Sequence of chain 1.B:
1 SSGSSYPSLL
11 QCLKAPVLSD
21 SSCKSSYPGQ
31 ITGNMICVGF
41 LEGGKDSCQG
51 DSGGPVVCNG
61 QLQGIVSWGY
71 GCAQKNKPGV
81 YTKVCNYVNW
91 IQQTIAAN

Sequence of chain 1.A:
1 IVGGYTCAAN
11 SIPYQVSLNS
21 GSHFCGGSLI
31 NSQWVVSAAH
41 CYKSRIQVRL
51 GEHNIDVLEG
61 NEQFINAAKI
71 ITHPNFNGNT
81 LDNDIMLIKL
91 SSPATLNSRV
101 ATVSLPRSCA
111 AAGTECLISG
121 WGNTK

A protein and the small-molecule ligand that binds it are described below.
Small molecule (SMILES): NCCCC[C@H](NC(=O)CN)C(=O)N[C@@H](CC(=O)O)C(=O)N[C@@H](CO)C(=O)N[C@@H](CS)C(=O)N[C@@H](CCC(N)=O)C(=O)NCC(=O)N[C@@H](CC(=O)O)C(=O)N[C@@H](CO)C(=O)O

Binding-site contacts:
Ligand atom CB contacts residue TYR6 of chain 1.B at 2.8 Å (hydrophobic).
Ligand atom O contacts residue SER52 of chain 1.B at 2.6 Å (h-bond).
Ligand atom C contacts residue GLN49 of chain 1.B at 2.8 Å.
Ligand atom CA contacts residue SER52 of chain 1.B at 2.5 Å.
Ligand atom NZ contacts residue ASP46 of chain 1.B at 3.0 Å (salt-bridge).
Ligand atom CA contacts residue GLY71 of chain 1.B at 2.6 Å.
Ligand atom SG contacts residue GLN49 of chain 1.B at 3.0 Å.
Ligand atom N contacts residue GLY71 of chain 1.B at 2.9 Å (h-bond).
Ligand atom NE2 contacts residue TYR6 of chain 1.B at 2.9 Å.
Ligand atom C contacts residue GLN49 of chain 1.B at 3.2 Å.
Ligand atom N contacts residue HIS23 of chain 1.A at 3.1 Å (h-bond).
Ligand atom SG contacts residue TYR6 of chain 1.B at 2.6 Å (h-bond).
Ligand atom OD1 contacts residue ACT1 of chain 1.E at 2.8 Å (h-bond).
Ligand atom CG contacts residue GLN49 of chain 1.B at 3.2 Å.
Ligand atom O contacts residue PHE24 of chain 1.A at 3.1 Å.
Ligand atom C contacts residue SER52 of chain 1.B at 2.6 Å.
Ligand atom O contacts residue GLY50 of chain 1.B at 2.4 Å (h-bond).
Ligand atom O contacts residue SER67 of chain 1.B at 3.2 Å (h-bond).
Ligand atom CA contacts residue SER22 of chain 1.A at 3.1 Å.
Ligand atom CA contacts residue GLY69 of chain 1.B at 3.0 Å.
Ligand atom O contacts residue PHE24 of chain 1.A at 3.0 Å.
Ligand atom CE contacts residue ASP46 of chain 1.B at 2.4 Å.
Ligand atom O contacts residue CYS72 of chain 1.B at 2.6 Å (h-bond).
Ligand atom OD2 contacts residue GLN49 of chain 1.B at 2.8 Å.
Ligand atom O contacts residue GLN49 of chain 1.B at 2.4 Å (h-bond).
Ligand atom O contacts residue GLY71 of chain 1.B at 2.4 Å (h-bond).
Ligand atom C contacts residue GLY71 of chain 1.B at 2.8 Å.
Ligand atom OG contacts residue CYS25 of chain 1.A at 2.9 Å (h-bond).
Ligand atom CG contacts residue SER47 of chain 1.B at 2.7 Å.
Ligand atom OD1 contacts residue GLN49 of chain 1.B at 3.0 Å (h-bond).
Ligand atom O contacts residue LYS43 of chain 1.A at 2.9 Å.
Ligand atom O contacts residue SER52 of chain 1.B at 2.7 Å (h-bond).
Ligand atom CE contacts residue GLY71 of chain 1.B at 3.2 Å.
Ligand atom CB contacts residue HIS23 of chain 1.A at 2.8 Å.
Ligand atom O contacts residue GLN49 of chain 1.B at 2.8 Å.
Ligand atom O contacts residue ACT1 of chain 1.E at 2.8 Å (h-bond).
Ligand atom C contacts residue HIS23 of chain 1.A at 3.0 Å.
Ligand atom NZ contacts residue GLY71 of chain 1.B at 3.0 Å (h-bond).
Ligand atom N contacts residue SER52 of chain 1.B at 3.2 Å (h-bond).
Ligand atom O contacts residue GLN49 of chain 1.B at 2.6 Å.